The small molecule below binds the protein below.
Small molecule (SMILES): Nc1ncnc2c1ncn2[C@H]1C[C@H](O)[C@@H](COP(=O)(O)O)O1

Binding-site contacts:
Ligand atom C4 contacts residue PRO419 of chain 48.A at 4.2 Å (hydrophobic).
Ligand atom C4 contacts residue PRO203 of chain 48.A at 4.2 Å (hydrophobic).
Ligand atom N1 contacts residue VAL202 of chain 48.A at 3.7 Å.
Ligand atom C5 contacts residue SER420 of chain 48.A at 4.3 Å.
Ligand atom P contacts residue HIS416 of chain 48.A at 4.0 Å.
Ligand atom N9 contacts residue HIS418 of chain 48.A at 4.3 Å.
Ligand atom O4' contacts residue HIS418 of chain 48.A at 4.1 Å.
Ligand atom C5 contacts residue PRO419 of chain 48.A at 3.7 Å (hydrophobic).
Ligand atom C2 contacts residue PRO419 of chain 48.A at 4.0 Å (hydrophobic).
Ligand atom O2P contacts residue HIS416 of chain 48.A at 2.8 Å (h-bond).
Ligand atom N9 contacts residue PRO203 of chain 48.A at 4.2 Å.
Ligand atom O1P contacts residue HIS416 of chain 48.A at 4.2 Å.
Ligand atom C6 contacts residue VAL202 of chain 48.A at 3.9 Å (hydrophobic).
Ligand atom C6 contacts residue GLY427 of chain 48.A at 3.7 Å.
Ligand atom C8 contacts residue PRO203 of chain 48.A at 4.4 Å (hydrophobic).
Ligand atom C6 contacts residue PRO419 of chain 48.A at 3.2 Å (hydrophobic).
Ligand atom O5' contacts residue PRO419 of chain 48.A at 3.9 Å.
Ligand atom C6 contacts residue PRO203 of chain 48.A at 4.4 Å (hydrophobic).
Ligand atom O4' contacts residue PRO419 of chain 48.A at 4.3 Å.
Ligand atom N1 contacts residue GLY427 of chain 48.A at 2.7 Å (h-bond).
Ligand atom N3 contacts residue PRO203 of chain 48.A at 4.4 Å.
Ligand atom N6 contacts residue GLY425 of chain 48.A at 4.1 Å.
Ligand atom N6 contacts residue VAL202 of chain 48.A at 4.0 Å.
Ligand atom N1 contacts residue PRO419 of chain 48.A at 3.5 Å (h-bond).
Ligand atom C2' contacts residue PRO203 of chain 48.A at 4.0 Å (hydrophobic).
Ligand atom N7 contacts residue HIS418 of chain 48.A at 4.4 Å.
Ligand atom C6 contacts residue SER420 of chain 48.A at 4.3 Å.
Ligand atom C5 contacts residue PRO203 of chain 48.A at 4.3 Å (hydrophobic).
Ligand atom C8 contacts residue HIS418 of chain 48.A at 3.7 Å.
Ligand atom N3 contacts residue PRO419 of chain 48.A at 4.3 Å.
Ligand atom N7 contacts residue PRO419 of chain 48.A at 4.3 Å.
Ligand atom C2 contacts residue GLY427 of chain 48.A at 3.4 Å.
Ligand atom N6 contacts residue PRO419 of chain 48.A at 3.4 Å (h-bond).
Ligand atom N6 contacts residue GLY427 of chain 48.A at 2.8 Å (h-bond).
Ligand atom N6 contacts residue SER420 of chain 48.A at 4.0 Å.
Ligand atom C2 contacts residue VAL202 of chain 48.A at 4.3 Å (hydrophobic).
Ligand atom N7 contacts residue SER420 of chain 48.A at 3.9 Å.
Ligand atom O2P contacts residue PRO419 of chain 48.A at 4.2 Å.
Ligand atom N6 contacts residue PHE426 of chain 48.A at 3.8 Å.
Ligand atom C1' contacts residue HIS418 of chain 48.A at 4.1 Å.

Sequence of chain 48.A:
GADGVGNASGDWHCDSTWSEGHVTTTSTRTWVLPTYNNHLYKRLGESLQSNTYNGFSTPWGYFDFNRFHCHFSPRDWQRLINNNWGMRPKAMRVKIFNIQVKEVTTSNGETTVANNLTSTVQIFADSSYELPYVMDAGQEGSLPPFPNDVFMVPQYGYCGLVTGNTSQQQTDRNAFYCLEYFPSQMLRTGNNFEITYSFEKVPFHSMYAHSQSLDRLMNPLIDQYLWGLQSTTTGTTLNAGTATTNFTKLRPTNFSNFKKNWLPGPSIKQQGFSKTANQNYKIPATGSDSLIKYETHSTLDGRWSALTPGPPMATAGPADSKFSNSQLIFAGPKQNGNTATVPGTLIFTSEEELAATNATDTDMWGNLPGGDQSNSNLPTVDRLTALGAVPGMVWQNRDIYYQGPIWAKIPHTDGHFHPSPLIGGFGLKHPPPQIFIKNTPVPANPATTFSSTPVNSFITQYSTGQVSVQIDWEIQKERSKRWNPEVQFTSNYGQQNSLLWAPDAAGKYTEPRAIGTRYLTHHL